This small molecule binds to this protein.
Small molecule (SMILES): CC(=O)N[C@@H]1[C@@H](O)[C@H](O)[C@@H](CO)O[C@H]1O

Sequence of chain 2.A:
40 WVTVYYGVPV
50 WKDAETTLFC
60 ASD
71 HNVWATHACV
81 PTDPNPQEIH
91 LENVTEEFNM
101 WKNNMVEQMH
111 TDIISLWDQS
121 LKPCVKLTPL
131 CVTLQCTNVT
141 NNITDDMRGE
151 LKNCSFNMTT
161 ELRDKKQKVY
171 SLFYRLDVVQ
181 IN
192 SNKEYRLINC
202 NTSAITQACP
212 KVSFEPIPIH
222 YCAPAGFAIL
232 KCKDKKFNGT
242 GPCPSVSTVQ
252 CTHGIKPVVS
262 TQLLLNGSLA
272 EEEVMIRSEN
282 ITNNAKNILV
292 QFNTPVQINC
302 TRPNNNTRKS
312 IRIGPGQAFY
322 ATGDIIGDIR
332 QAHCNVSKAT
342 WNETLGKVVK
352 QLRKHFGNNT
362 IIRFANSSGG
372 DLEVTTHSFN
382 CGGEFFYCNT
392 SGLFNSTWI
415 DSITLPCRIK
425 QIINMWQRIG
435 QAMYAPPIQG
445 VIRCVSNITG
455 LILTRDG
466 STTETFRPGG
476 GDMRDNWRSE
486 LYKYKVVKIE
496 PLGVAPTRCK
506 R

Binding-site contacts:
Ligand atom O7 contacts residue GLN135 of chain 2.A at 3.9 Å.
Ligand atom C7 contacts residue PHE156 of chain 2.A at 4.4 Å (hydrophobic).
Ligand atom C3 contacts residue ASN157 of chain 2.A at 3.6 Å.
Ligand atom O5 contacts residue ASN157 of chain 2.A at 2.4 Å (h-bond).
Ligand atom C7 contacts residue GLN135 of chain 2.A at 4.1 Å.
Ligand atom N2 contacts residue ASN157 of chain 2.A at 2.8 Å (h-bond).
Ligand atom C1 contacts residue ASN157 of chain 2.A at 1.4 Å.
Ligand atom C8 contacts residue SER155 of chain 2.A at 3.4 Å.
Ligand atom C8 contacts residue ASN157 of chain 2.A at 4.4 Å.
Ligand atom C2 contacts residue ASN157 of chain 2.A at 2.3 Å.
Ligand atom C4 contacts residue ASN157 of chain 2.A at 4.1 Å.
Ligand atom C8 contacts residue GLN135 of chain 2.A at 3.6 Å.
Ligand atom C8 contacts residue PHE156 of chain 2.A at 3.6 Å (hydrophobic).
Ligand atom C8 contacts residue LYS168 of chain 2.A at 4.4 Å.
Ligand atom O7 contacts residue ASN157 of chain 2.A at 3.9 Å.
Ligand atom C5 contacts residue ASN157 of chain 2.A at 3.6 Å.
Ligand atom C7 contacts residue ASN157 of chain 2.A at 3.6 Å.